Sequence of chain 25.T:
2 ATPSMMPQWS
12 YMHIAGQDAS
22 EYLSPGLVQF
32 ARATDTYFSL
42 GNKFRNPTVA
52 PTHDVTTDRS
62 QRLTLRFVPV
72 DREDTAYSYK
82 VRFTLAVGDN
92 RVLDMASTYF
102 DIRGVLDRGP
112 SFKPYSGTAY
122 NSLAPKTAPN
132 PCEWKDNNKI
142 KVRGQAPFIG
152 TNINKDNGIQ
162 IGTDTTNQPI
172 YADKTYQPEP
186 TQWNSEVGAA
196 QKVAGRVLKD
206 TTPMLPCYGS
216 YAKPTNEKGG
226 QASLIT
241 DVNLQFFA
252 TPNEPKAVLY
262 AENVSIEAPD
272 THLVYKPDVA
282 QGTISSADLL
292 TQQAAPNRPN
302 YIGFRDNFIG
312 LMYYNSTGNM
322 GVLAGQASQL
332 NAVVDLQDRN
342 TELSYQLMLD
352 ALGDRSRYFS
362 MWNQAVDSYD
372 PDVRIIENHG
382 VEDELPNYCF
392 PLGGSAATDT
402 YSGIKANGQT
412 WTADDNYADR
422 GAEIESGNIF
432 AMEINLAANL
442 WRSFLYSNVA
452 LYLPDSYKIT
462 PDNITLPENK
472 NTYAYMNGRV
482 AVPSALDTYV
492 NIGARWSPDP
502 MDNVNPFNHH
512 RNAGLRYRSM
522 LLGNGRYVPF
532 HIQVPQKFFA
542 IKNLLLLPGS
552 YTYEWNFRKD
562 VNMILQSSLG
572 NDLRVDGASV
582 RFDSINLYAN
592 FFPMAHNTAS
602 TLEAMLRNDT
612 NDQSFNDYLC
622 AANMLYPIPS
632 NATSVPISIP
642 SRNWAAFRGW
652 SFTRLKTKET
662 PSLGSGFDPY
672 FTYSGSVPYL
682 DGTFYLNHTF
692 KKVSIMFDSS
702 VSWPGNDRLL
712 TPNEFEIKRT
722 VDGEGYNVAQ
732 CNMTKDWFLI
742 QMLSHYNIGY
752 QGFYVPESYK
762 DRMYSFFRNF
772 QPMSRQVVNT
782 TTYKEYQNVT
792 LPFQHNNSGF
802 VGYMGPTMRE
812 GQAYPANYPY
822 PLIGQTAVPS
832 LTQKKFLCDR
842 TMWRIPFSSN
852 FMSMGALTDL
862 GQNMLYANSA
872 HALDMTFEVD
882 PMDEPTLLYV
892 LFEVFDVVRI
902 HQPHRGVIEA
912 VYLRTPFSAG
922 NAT

Binding-site contacts:
Ligand atom CG contacts residue ASN617 of chain 25.T at 3.6 Å.
Ligand atom CB contacts residue CYS621 of chain 25.T at 3.7 Å (hydrophobic).
Ligand atom CD contacts residue ARG46 of chain 25.V at 3.9 Å.
Ligand atom N contacts residue TYR619 of chain 25.T at 3.7 Å.
Ligand atom ND1 contacts residue LEU348 of chain 25.T at 4.2 Å.
Ligand atom CD contacts residue ASN617 of chain 25.T at 2.8 Å.
Ligand atom O contacts residue TYR619 of chain 25.T at 3.9 Å.
Ligand atom C contacts residue TYR619 of chain 25.T at 3.4 Å (hydrophobic).
Ligand atom O contacts residue ARG845 of chain 25.T at 4.2 Å.
Ligand atom CB contacts residue PHE896 of chain 25.T at 3.9 Å (hydrophobic).
Ligand atom CD2 contacts residue GLU894 of chain 25.T at 4.2 Å.
Ligand atom CB contacts residue TYR619 of chain 25.T at 3.1 Å (hydrophobic).
Ligand atom CA contacts residue CYS621 of chain 25.T at 3.1 Å (hydrophobic).
Ligand atom CG contacts residue PHE896 of chain 25.T at 3.4 Å (hydrophobic).
Ligand atom CA contacts residue TYR619 of chain 25.T at 3.8 Å (hydrophobic).
Ligand atom CD contacts residue CYS621 of chain 25.T at 4.2 Å (hydrophobic).
Ligand atom CE1 contacts residue MET843 of chain 25.T at 4.1 Å (hydrophobic).
Ligand atom N contacts residue ASP618 of chain 25.T at 3.5 Å (salt-bridge).
Ligand atom CD2 contacts residue ARG845 of chain 25.T at 3.8 Å.
Ligand atom N contacts residue TYR619 of chain 25.T at 3.4 Å.
Ligand atom N contacts residue ARG649 of chain 25.T at 3.8 Å.
Ligand atom C contacts residue ARG649 of chain 25.T at 3.8 Å.
Ligand atom CA contacts residue ARG649 of chain 25.T at 3.9 Å.
Ligand atom O contacts residue ARG649 of chain 25.T at 3.2 Å (salt-bridge).
Ligand atom ND1 contacts residue GLU894 of chain 25.T at 3.9 Å.
Ligand atom CE1 contacts residue LEU348 of chain 25.T at 4.0 Å (hydrophobic).
Ligand atom CG contacts residue GLU894 of chain 25.T at 3.8 Å.
Ligand atom CA contacts residue ASN617 of chain 25.T at 4.2 Å.
Ligand atom CA contacts residue ARG649 of chain 25.T at 4.0 Å.
Ligand atom CE1 contacts residue GLU894 of chain 25.T at 4.3 Å.
Ligand atom CB contacts residue GLU894 of chain 25.T at 4.2 Å.
Ligand atom CB contacts residue TYR619 of chain 25.T at 4.0 Å (hydrophobic).
Ligand atom N contacts residue CYS621 of chain 25.T at 3.2 Å (h-bond).
Ligand atom N contacts residue ASN617 of chain 25.T at 2.8 Å (h-bond).
Ligand atom CA contacts residue TYR619 of chain 25.T at 3.6 Å (hydrophobic).
Ligand atom C contacts residue ARG649 of chain 25.T at 4.2 Å.
Ligand atom CB contacts residue ARG649 of chain 25.T at 3.8 Å.
Ligand atom CB contacts residue ARG649 of chain 25.T at 3.6 Å.
Ligand atom C contacts residue ASN617 of chain 25.T at 4.2 Å.
Ligand atom CG contacts residue ARG46 of chain 25.V at 3.7 Å.

Sequence of chain 25.V:
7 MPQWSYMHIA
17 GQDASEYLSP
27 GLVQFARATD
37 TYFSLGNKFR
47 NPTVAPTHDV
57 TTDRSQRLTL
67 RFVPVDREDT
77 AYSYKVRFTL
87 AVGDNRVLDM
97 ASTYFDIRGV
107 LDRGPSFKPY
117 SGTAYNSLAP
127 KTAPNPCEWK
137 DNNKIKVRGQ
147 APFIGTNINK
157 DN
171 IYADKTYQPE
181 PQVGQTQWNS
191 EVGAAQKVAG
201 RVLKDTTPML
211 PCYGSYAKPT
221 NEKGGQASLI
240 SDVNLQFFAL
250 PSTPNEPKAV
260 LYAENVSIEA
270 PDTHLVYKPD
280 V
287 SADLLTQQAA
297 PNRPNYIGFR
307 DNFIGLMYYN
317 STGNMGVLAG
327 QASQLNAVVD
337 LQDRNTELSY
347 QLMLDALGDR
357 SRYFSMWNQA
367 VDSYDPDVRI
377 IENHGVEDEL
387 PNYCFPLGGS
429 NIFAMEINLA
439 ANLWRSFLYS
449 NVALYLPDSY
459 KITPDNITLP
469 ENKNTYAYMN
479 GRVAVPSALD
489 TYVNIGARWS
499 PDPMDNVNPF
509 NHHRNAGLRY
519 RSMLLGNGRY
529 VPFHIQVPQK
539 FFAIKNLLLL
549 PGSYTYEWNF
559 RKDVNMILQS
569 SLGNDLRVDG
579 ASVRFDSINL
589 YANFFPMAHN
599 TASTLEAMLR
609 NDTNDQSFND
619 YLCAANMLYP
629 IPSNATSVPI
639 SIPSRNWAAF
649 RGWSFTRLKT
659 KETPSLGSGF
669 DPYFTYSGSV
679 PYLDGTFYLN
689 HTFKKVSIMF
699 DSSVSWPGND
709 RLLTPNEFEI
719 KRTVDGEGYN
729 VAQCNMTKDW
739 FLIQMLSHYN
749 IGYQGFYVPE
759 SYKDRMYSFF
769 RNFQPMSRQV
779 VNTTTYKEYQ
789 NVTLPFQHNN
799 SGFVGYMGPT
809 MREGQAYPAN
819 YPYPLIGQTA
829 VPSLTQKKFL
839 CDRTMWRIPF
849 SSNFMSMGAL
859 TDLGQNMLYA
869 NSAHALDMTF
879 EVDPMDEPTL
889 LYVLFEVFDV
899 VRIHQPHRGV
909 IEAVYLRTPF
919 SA

This protein binds this small molecule.
Small molecule (SMILES): NC(N)=NCCC[C@H](NC(=O)[C@@H]1CCCN1)C(=O)N[C@H](C=O)CC1=NC=NC1